Sequence of chain 2.C:
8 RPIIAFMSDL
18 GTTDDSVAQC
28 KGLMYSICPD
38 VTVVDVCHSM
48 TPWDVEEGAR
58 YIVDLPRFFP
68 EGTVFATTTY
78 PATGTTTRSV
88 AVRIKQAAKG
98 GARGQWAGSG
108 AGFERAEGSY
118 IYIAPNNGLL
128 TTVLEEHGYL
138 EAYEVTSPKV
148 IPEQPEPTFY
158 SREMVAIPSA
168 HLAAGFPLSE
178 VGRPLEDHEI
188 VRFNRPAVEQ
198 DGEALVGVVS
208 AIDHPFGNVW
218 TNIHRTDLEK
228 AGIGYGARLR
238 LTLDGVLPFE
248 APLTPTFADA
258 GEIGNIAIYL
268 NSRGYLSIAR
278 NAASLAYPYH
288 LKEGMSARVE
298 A

Binding-site contacts:
Ligand atom N3 contacts residue PRO78 of chain 2.C at 3.3 Å.
Ligand atom C2 contacts residue PHE254 of chain 2.A at 3.6 Å (hydrophobic).
Ligand atom N1 contacts residue ALA279 of chain 2.A at 2.8 Å (h-bond).
Ligand atom N9 contacts residue TRP50 of chain 2.C at 3.5 Å (h-bond).
Ligand atom C3' contacts residue ASP16 of chain 2.C at 3.3 Å.
Ligand atom C8 contacts residue PHE213 of chain 2.A at 3.6 Å (hydrophobic).
Ligand atom CL contacts residue LEU17 of chain 2.C at 3.5 Å.
Ligand atom N6 contacts residue ARG277 of chain 2.A at 2.8 Å (salt-bridge).
Ligand atom O4' contacts residue THR80 of chain 2.C at 3.5 Å.
Ligand atom N7 contacts residue ASN215 of chain 2.A at 3.1 Å (h-bond).
Ligand atom N3 contacts residue TRP50 of chain 2.C at 3.3 Å (h-bond).
Ligand atom N7 contacts residue PHE254 of chain 2.A at 3.4 Å.
Ligand atom N7 contacts residue PHE213 of chain 2.A at 3.6 Å.
Ligand atom C5 contacts residue TRP50 of chain 2.C at 3.5 Å (hydrophobic).
Ligand atom C5' contacts residue PHE156 of chain 2.C at 3.7 Å (hydrophobic).
Ligand atom C5' contacts residue THR155 of chain 2.C at 3.5 Å.
Ligand atom C2 contacts residue ALA279 of chain 2.A at 3.5 Å (hydrophobic).
Ligand atom O2' contacts residue ASP16 of chain 2.C at 2.5 Å (salt-bridge).
Ligand atom C2' contacts residue PHE213 of chain 2.A at 3.5 Å (hydrophobic).
Ligand atom N3 contacts residue PHE254 of chain 2.A at 3.5 Å.
Ligand atom CL contacts residue THR155 of chain 2.C at 3.3 Å.
Ligand atom C6 contacts residue TRP50 of chain 2.C at 3.6 Å (hydrophobic).
Ligand atom C1' contacts residue TYR77 of chain 2.C at 3.6 Å (hydrophobic).
Ligand atom C5 contacts residue PHE254 of chain 2.A at 3.5 Å (hydrophobic).
Ligand atom C2' contacts residue ASP16 of chain 2.C at 3.4 Å.
Ligand atom O3' contacts residue TYR77 of chain 2.C at 3.4 Å (h-bond).
Ligand atom N1 contacts residue PHE254 of chain 2.A at 3.3 Å.
Ligand atom N6 contacts residue PHE254 of chain 2.A at 3.4 Å.
Ligand atom O2' contacts residue TYR77 of chain 2.C at 3.2 Å (h-bond).
Ligand atom C5' contacts residue SER158 of chain 2.C at 3.6 Å.
Ligand atom N6 contacts residue ASN215 of chain 2.A at 3.1 Å (h-bond).
Ligand atom C2 contacts residue PRO78 of chain 2.C at 3.6 Å (hydrophobic).
Ligand atom O3' contacts residue ASP16 of chain 2.C at 2.5 Å (salt-bridge).
Ligand atom C4 contacts residue PHE254 of chain 2.A at 3.5 Å (hydrophobic).
Ligand atom CL contacts residue PHE156 of chain 2.C at 3.5 Å.
Ligand atom C4 contacts residue TRP50 of chain 2.C at 3.2 Å (hydrophobic).
Ligand atom N9 contacts residue PHE254 of chain 2.A at 3.7 Å.
Ligand atom O3' contacts residue SER158 of chain 2.C at 2.8 Å (h-bond).
Ligand atom C6 contacts residue PHE254 of chain 2.A at 3.4 Å (hydrophobic).
Ligand atom O2' contacts residue TRP50 of chain 2.C at 3.2 Å (h-bond).

The small molecule below binds the protein below.
Small molecule (SMILES): Nc1ncnc2c1ncn2[C@@H]1O[C@H](CCl)[C@@H](O)[C@H]1O

Sequence of chain 2.A:
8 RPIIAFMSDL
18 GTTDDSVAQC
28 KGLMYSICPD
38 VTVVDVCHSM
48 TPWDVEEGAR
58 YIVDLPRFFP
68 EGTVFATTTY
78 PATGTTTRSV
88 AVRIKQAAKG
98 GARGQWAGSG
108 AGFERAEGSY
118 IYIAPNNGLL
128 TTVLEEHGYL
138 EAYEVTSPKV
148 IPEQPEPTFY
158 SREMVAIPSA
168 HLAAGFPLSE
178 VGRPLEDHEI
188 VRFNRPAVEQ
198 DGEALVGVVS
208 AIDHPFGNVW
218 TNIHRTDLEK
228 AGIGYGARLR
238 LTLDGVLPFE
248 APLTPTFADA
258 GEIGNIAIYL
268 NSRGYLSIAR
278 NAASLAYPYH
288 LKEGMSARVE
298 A